Binding-site contacts:
Ligand atom CL26 contacts residue PHE62 of chain 1.A at 3.4 Å.
Ligand atom C10 contacts residue HIS179 of chain 1.A at 3.7 Å.
Ligand atom N11 contacts residue ZN1 of chain 1.D at 2.1 Å.
Ligand atom N13 contacts residue ARG205 of chain 1.A at 3.1 Å (salt-bridge).
Ligand atom C09 contacts residue OH1 of chain 1.E at 3.4 Å.
Ligand atom CL26 contacts residue TRP87 of chain 1.A at 3.6 Å.
Ligand atom C23 contacts residue TYR67 of chain 1.A at 3.5 Å (hydrophobic).
Ligand atom O17 contacts residue ASN210 of chain 1.A at 3.4 Å (h-bond).
Ligand atom C09 contacts residue ZN1 of chain 1.D at 3.2 Å.
Ligand atom C06 contacts residue OH1 of chain 1.E at 3.7 Å.
Ligand atom C08 contacts residue OH1 of chain 1.E at 3.4 Å.
Ligand atom C09 contacts residue HIS179 of chain 1.A at 3.7 Å.
Ligand atom C02 contacts residue PHE62 of chain 1.A at 3.7 Å (hydrophobic).
Ligand atom C21 contacts residue TYR67 of chain 1.A at 3.8 Å (hydrophobic).
Ligand atom C08 contacts residue ZN1 of chain 1.D at 3.7 Å.
Ligand atom N11 contacts residue HIS179 of chain 1.A at 3.3 Å.
Ligand atom N07 contacts residue ZN1 of chain 1.C at 3.8 Å.
Ligand atom N15 contacts residue ALA208 of chain 1.A at 3.1 Å (h-bond).
Ligand atom N07 contacts residue OH1 of chain 1.E at 2.7 Å (h-bond).
Ligand atom CL26 contacts residue TYR67 of chain 1.A at 3.7 Å.
Ligand atom C01 contacts residue TRP87 of chain 1.A at 3.7 Å (hydrophobic).
Ligand atom N12 contacts residue HIS179 of chain 1.A at 3.2 Å.
Ligand atom N15 contacts residue ARG205 of chain 1.A at 3.4 Å (salt-bridge).
Ligand atom C24 contacts residue HIS240 of chain 1.A at 3.7 Å.
Ligand atom O18 contacts residue GLY209 of chain 1.A at 3.7 Å.
Ligand atom C22 contacts residue TYR67 of chain 1.A at 3.6 Å (hydrophobic).
Ligand atom N12 contacts residue HIS240 of chain 1.A at 3.5 Å.
Ligand atom N15 contacts residue ASN210 of chain 1.A at 3.5 Å (h-bond).
Ligand atom N13 contacts residue HIS179 of chain 1.A at 3.4 Å.
Ligand atom N11 contacts residue OH1 of chain 1.E at 3.0 Å (h-bond).
Ligand atom CL25 contacts residue ARG205 of chain 1.A at 3.4 Å.
Ligand atom N12 contacts residue CYS198 of chain 1.A at 3.7 Å.
Ligand atom C24 contacts residue TYR67 of chain 1.A at 3.6 Å (hydrophobic).
Ligand atom C23 contacts residue TRP87 of chain 1.A at 3.6 Å (hydrophobic).
Ligand atom C06 contacts residue ASP118 of chain 1.A at 3.6 Å.
Ligand atom N11 contacts residue HIS240 of chain 1.A at 3.0 Å (h-bond).
Ligand atom C05 contacts residue OH1 of chain 1.E at 3.5 Å.
Ligand atom C14 contacts residue ASN210 of chain 1.A at 3.5 Å.
Ligand atom C23 contacts residue HIS240 of chain 1.A at 3.8 Å.
Ligand atom N12 contacts residue ZN1 of chain 1.D at 3.0 Å.

Sequence of chain 1.A:
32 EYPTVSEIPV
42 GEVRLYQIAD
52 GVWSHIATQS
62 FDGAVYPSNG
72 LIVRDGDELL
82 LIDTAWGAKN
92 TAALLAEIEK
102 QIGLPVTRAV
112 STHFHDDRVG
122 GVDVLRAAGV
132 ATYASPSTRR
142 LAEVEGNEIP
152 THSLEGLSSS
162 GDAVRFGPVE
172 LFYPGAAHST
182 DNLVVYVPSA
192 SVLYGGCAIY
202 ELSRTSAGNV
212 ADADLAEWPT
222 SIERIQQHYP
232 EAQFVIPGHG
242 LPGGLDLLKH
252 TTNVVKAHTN

This small molecule binds to this protein.
Small molecule (SMILES): O=S(=O)(NCc1n[nH]nc1CNC1CCCCC1)c1cc(Cl)ccc1Cl